Binding-site contacts:
Ligand atom C8 contacts residue ASN265 of chain 1.D at 4.3 Å.
Ligand atom C1 contacts residue ASN265 of chain 1.D at 1.4 Å.
Ligand atom C2 contacts residue ASN265 of chain 1.D at 2.5 Å.
Ligand atom C7 contacts residue GLN263 of chain 1.D at 4.2 Å.
Ligand atom C1 contacts residue GLN263 of chain 1.D at 4.1 Å.
Ligand atom C7 contacts residue ASN265 of chain 1.D at 3.1 Å.
Ligand atom O7 contacts residue ASN265 of chain 1.D at 2.8 Å (h-bond).
Ligand atom N2 contacts residue GLN263 of chain 1.D at 3.5 Å.
Ligand atom O6 contacts residue ARG412 of chain 1.D at 3.5 Å (salt-bridge).
Ligand atom C3 contacts residue GLN263 of chain 1.D at 4.5 Å.
Ligand atom C8 contacts residue GLN263 of chain 1.D at 4.0 Å.
Ligand atom C3 contacts residue ASN265 of chain 1.D at 3.8 Å.
Ligand atom C8 contacts residue SER303 of chain 1.D at 3.5 Å.
Ligand atom N2 contacts residue ASN265 of chain 1.D at 2.9 Å (h-bond).
Ligand atom C4 contacts residue ASN265 of chain 1.D at 4.2 Å.
Ligand atom O5 contacts residue VAL414 of chain 1.D at 4.3 Å.
Ligand atom C6 contacts residue ARG412 of chain 1.D at 4.0 Å.
Ligand atom O7 contacts residue ASN301 of chain 1.D at 3.9 Å.
Ligand atom O5 contacts residue ASN265 of chain 1.D at 2.3 Å (h-bond).
Ligand atom O5 contacts residue ARG412 of chain 1.D at 3.8 Å.
Ligand atom C5 contacts residue ASN265 of chain 1.D at 3.6 Å.
Ligand atom C8 contacts residue VAL302 of chain 1.D at 3.9 Å (hydrophobic).
Ligand atom C2 contacts residue GLN263 of chain 1.D at 4.2 Å.
Ligand atom C8 contacts residue ASN301 of chain 1.D at 4.2 Å.

The protein below binds the small molecule below.
Small molecule (SMILES): CC(=O)N[C@H]1[C@H](O[C@H]2[C@H](O)[C@@H](NC(C)=O)CO[C@@H]2CO)O[C@H](CO)[C@@H](O)[C@@H]1O

Sequence of chain 1.D:
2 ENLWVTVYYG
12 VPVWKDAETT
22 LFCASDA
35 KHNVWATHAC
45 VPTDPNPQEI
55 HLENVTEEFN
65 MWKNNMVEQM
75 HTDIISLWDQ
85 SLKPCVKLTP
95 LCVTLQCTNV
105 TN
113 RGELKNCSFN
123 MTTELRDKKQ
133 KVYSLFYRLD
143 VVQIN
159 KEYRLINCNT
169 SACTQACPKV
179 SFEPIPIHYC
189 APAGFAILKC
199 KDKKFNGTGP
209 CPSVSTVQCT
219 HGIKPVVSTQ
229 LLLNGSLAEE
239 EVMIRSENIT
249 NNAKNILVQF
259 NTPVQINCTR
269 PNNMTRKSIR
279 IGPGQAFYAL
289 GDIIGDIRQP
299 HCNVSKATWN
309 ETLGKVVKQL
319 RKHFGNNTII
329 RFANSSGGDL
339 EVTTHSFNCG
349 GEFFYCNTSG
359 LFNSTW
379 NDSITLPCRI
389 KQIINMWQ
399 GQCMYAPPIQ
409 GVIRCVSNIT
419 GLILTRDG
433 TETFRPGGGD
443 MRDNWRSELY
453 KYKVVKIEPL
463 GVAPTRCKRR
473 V